Sequence of chain 1.B:
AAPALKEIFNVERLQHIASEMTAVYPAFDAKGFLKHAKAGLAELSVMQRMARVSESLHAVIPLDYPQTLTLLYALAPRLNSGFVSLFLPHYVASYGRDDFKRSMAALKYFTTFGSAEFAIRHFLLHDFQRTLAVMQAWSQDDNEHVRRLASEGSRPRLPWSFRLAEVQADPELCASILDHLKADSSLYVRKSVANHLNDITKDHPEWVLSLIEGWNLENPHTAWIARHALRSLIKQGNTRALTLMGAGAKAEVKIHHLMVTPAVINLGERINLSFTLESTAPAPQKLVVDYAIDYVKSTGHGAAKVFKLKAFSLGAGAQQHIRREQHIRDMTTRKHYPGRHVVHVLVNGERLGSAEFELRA

Binding-site contacts:
Ligand atom O36 contacts residue PRO159 of chain 1.B at 4.5 Å.
Ligand atom C15 contacts residue GLY82 of chain 1.B at 4.0 Å.
Ligand atom O11 contacts residue PHE83 of chain 1.B at 4.1 Å.
Ligand atom C23 contacts residue LEU5 of chain 1.B at 4.2 Å (hydrophobic).
Ligand atom C16 contacts residue TRP160 of chain 1.B at 4.4 Å (hydrophobic).
Ligand atom C15 contacts residue LEU86 of chain 1.B at 4.1 Å (hydrophobic).
Ligand atom C16 contacts residue PHE83 of chain 1.B at 4.1 Å (hydrophobic).
Ligand atom O14 contacts residue PHE83 of chain 1.B at 3.9 Å.
Ligand atom C27 contacts residue PHE83 of chain 1.B at 4.4 Å (hydrophobic).
Ligand atom O28 contacts residue PHE83 of chain 1.B at 4.5 Å.
Ligand atom C12 contacts residue PHE83 of chain 1.B at 4.1 Å (hydrophobic).
Ligand atom C02 contacts residue TRP160 of chain 1.B at 4.4 Å (hydrophobic).
Ligand atom O24 contacts residue PHE83 of chain 1.B at 4.4 Å.
Ligand atom C13 contacts residue PHE83 of chain 1.B at 4.5 Å (hydrophobic).
Ligand atom C15 contacts residue SER115 of chain 1.B at 4.0 Å.
Ligand atom C37 contacts residue PRO159 of chain 1.B at 4.5 Å (hydrophobic).
Ligand atom C05 contacts residue LEU5 of chain 1.B at 3.8 Å (hydrophobic).
Ligand atom C15 contacts residue PHE83 of chain 1.B at 4.2 Å (hydrophobic).
Ligand atom C16 contacts residue PHE118 of chain 1.B at 4.1 Å (hydrophobic).
Ligand atom C25 contacts residue PHE83 of chain 1.B at 4.0 Å (hydrophobic).
Ligand atom C03 contacts residue TRP160 of chain 1.B at 4.0 Å (hydrophobic).
Ligand atom O36 contacts residue TRP160 of chain 1.B at 3.6 Å (h-bond).
Ligand atom C01 contacts residue TRP160 of chain 1.B at 4.5 Å (hydrophobic).
Ligand atom C23 contacts residue PHE83 of chain 1.B at 4.3 Å (hydrophobic).
Ligand atom C15 contacts residue GLY114 of chain 1.B at 3.8 Å.
Ligand atom O33 contacts residue TRP160 of chain 1.B at 3.9 Å.
Ligand atom C03 contacts residue LEU5 of chain 1.B at 4.5 Å (hydrophobic).

A small-molecule ligand and the protein it binds are described below.
Small molecule (SMILES): C[C@H](COCC(CO)(COC[C@@H](C)OC[C@@H](C)O)COC[C@@H](C)O)OC[C@@H](C)O